Sequence of chain 1.A:
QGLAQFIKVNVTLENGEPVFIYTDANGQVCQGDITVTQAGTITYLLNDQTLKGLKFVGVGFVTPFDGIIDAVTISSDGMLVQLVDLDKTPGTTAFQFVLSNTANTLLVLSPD

Binding-site contacts:
Ligand atom N contacts residue THR100 of chain 1.A at 2.8 Å (h-bond).
Ligand atom C contacts residue ASP94 of chain 1.A at 3.4 Å.
Ligand atom CA contacts residue THR100 of chain 1.A at 3.2 Å.
Ligand atom N contacts residue ASP40 of chain 1.A at 2.8 Å (salt-bridge).
Ligand atom CG2 contacts residue ASP92 of chain 1.A at 3.4 Å.
Ligand atom O contacts residue THR42 of chain 1.A at 3.4 Å.
Ligand atom ND2 contacts residue ILE75 of chain 1.A at 3.1 Å (h-bond).
Ligand atom O contacts residue PHE102 of chain 1.A at 2.9 Å (h-bond).
Ligand atom ND2 contacts residue THR96 of chain 1.A at 3.0 Å (h-bond).
Ligand atom N contacts residue ASP119 of chain 1.A at 3.2 Å.
Ligand atom N contacts residue ASP94 of chain 1.A at 3.5 Å (salt-bridge).
Ligand atom O contacts residue THR100 of chain 1.A at 2.9 Å (h-bond).
Ligand atom CA contacts residue GLY98 of chain 1.A at 3.5 Å.
Ligand atom N contacts residue ILE41 of chain 1.A at 3.0 Å (h-bond).
Ligand atom O contacts residue GLY98 of chain 1.A at 3.3 Å (h-bond).
Ligand atom OD1 contacts residue ASP92 of chain 1.A at 2.5 Å (salt-bridge).
Ligand atom O contacts residue ILE41 of chain 1.A at 3.2 Å (h-bond).
Ligand atom N contacts residue VAL43 of chain 1.A at 2.7 Å (h-bond).
Ligand atom CD contacts residue PRO97 of chain 1.A at 3.4 Å (hydrophobic).
Ligand atom O contacts residue VAL43 of chain 1.A at 3.3 Å (h-bond).
Ligand atom CD contacts residue ASP119 of chain 1.A at 3.3 Å.
Ligand atom N contacts residue PHE102 of chain 1.A at 2.9 Å (h-bond).
Ligand atom O contacts residue THR44 of chain 1.A at 3.4 Å.
Ligand atom CB contacts residue THR96 of chain 1.A at 3.2 Å.
Ligand atom CB contacts residue GLY39 of chain 1.A at 3.5 Å.
Ligand atom CA contacts residue ILE41 of chain 1.A at 3.4 Å (hydrophobic).
Ligand atom O contacts residue ALA101 of chain 1.A at 3.3 Å.
Ligand atom CB contacts residue ASP94 of chain 1.A at 3.3 Å.
Ligand atom O contacts residue ASP94 of chain 1.A at 3.1 Å (salt-bridge).
Ligand atom CD1 contacts residue ILE49 of chain 1.A at 3.5 Å (hydrophobic).
Ligand atom OE1 contacts residue THR99 of chain 1.A at 3.5 Å.
Ligand atom O contacts residue THR99 of chain 1.A at 3.2 Å.
Ligand atom CG contacts residue ASP92 of chain 1.A at 3.4 Å.
Ligand atom CB contacts residue ASP94 of chain 1.A at 3.3 Å.
Ligand atom CA contacts residue ASP94 of chain 1.A at 3.4 Å.
Ligand atom O contacts residue ASP40 of chain 1.A at 3.2 Å.
Ligand atom N contacts residue ASP94 of chain 1.A at 3.4 Å (salt-bridge).
Ligand atom ND2 contacts residue ASP92 of chain 1.A at 3.2 Å (salt-bridge).
Ligand atom N contacts residue GLY98 of chain 1.A at 2.8 Å (h-bond).
Ligand atom O contacts residue VAL43 of chain 1.A at 2.7 Å (h-bond).

The protein below binds the small molecule below.
Small molecule (SMILES): CC[C@H](C)[C@H](NC(=O)[C@H](CCC(N)=O)NC(=O)[C@@H]1CCCN1)C(=O)N[C@H](C(=O)N[C@@H](CC(N)=O)C(=O)N[C@@H](CCCN=C(N)N)C(=O)N1CCC[C@H]1C=O)[C@@H](C)CC